This small molecule binds to this protein.
Small molecule (SMILES): CC(=O)N[C@H]1[C@H](O[C@H]2[C@H](O)[C@@H](NC(C)=O)CO[C@@H]2CO)O[C@H](CO)[C@@H](O[C@@H]2O[C@H](CO)[C@@H](O)[C@H](O[C@H]3O[C@H](CO)[C@@H](O)[C@H](O)[C@@H]3O)[C@@H]2O)[C@@H]1O

Sequence of chain 1.B:
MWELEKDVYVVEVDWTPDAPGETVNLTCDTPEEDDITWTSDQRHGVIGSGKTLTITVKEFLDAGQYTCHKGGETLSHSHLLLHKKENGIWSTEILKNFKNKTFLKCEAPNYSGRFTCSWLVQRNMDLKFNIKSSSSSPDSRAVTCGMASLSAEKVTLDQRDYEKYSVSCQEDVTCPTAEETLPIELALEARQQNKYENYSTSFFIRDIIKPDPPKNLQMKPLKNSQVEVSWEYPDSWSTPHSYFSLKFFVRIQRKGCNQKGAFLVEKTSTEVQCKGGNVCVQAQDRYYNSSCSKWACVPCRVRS

Binding-site contacts:
Ligand atom C3 contacts residue TRP24 of chain 1.B at 3.9 Å (hydrophobic).
Ligand atom O5 contacts residue HIS105 of chain 1.B at 3.5 Å.
Ligand atom C3 contacts residue GLU34 of chain 1.B at 3.7 Å.
Ligand atom C7 contacts residue ASN220 of chain 1.B at 3.3 Å.
Ligand atom O5 contacts residue ASN220 of chain 1.B at 2.4 Å (h-bond).
Ligand atom C5 contacts residue TRP24 of chain 1.B at 3.6 Å (hydrophobic).
Ligand atom O7 contacts residue TRP112 of chain 1.B at 3.3 Å.
Ligand atom O6 contacts residue HIS105 of chain 1.B at 2.9 Å (h-bond).
Ligand atom C2 contacts residue ASN220 of chain 1.B at 2.4 Å.
Ligand atom C2 contacts residue TRP24 of chain 1.B at 4.1 Å (hydrophobic).
Ligand atom C6 contacts residue TRP112 of chain 1.B at 4.0 Å (hydrophobic).
Ligand atom O6 contacts residue GLU34 of chain 1.B at 4.0 Å.
Ligand atom C2 contacts residue TYR218 of chain 1.B at 4.0 Å (hydrophobic).
Ligand atom O6 contacts residue TYR218 of chain 1.B at 4.2 Å.
Ligand atom C1 contacts residue GLU34 of chain 1.B at 4.1 Å.
Ligand atom O2 contacts residue MET23 of chain 1.B at 4.1 Å.
Ligand atom C1 contacts residue ASN220 of chain 1.B at 1.4 Å.
Ligand atom O2 contacts residue TRP24 of chain 1.B at 3.9 Å.
Ligand atom C1 contacts residue TYR218 of chain 1.B at 4.1 Å (hydrophobic).
Ligand atom N2 contacts residue ASN220 of chain 1.B at 2.9 Å (h-bond).
Ligand atom C4 contacts residue ASN220 of chain 1.B at 4.2 Å.
Ligand atom C6 contacts residue TRP24 of chain 1.B at 4.0 Å (hydrophobic).
Ligand atom O6 contacts residue TRP24 of chain 1.B at 3.3 Å (h-bond).
Ligand atom O7 contacts residue GLU211 of chain 1.B at 3.8 Å.
Ligand atom C7 contacts residue GLU34 of chain 1.B at 3.6 Å.
Ligand atom N2 contacts residue GLU34 of chain 1.B at 2.9 Å (salt-bridge).
Ligand atom C2 contacts residue GLU34 of chain 1.B at 3.7 Å.
Ligand atom C3 contacts residue ASN220 of chain 1.B at 3.8 Å.
Ligand atom O5 contacts residue TYR218 of chain 1.B at 4.0 Å.
Ligand atom O7 contacts residue ASN220 of chain 1.B at 3.4 Å (h-bond).
Ligand atom C5 contacts residue ASN220 of chain 1.B at 3.7 Å.
Ligand atom C6 contacts residue HIS105 of chain 1.B at 3.4 Å.
Ligand atom C5 contacts residue HIS105 of chain 1.B at 4.2 Å.
Ligand atom C1 contacts residue TRP24 of chain 1.B at 3.7 Å (hydrophobic).
Ligand atom O5 contacts residue TRP24 of chain 1.B at 4.2 Å.
Ligand atom O7 contacts residue TYR218 of chain 1.B at 3.2 Å (h-bond).
Ligand atom O4 contacts residue TRP24 of chain 1.B at 3.2 Å.
Ligand atom C4 contacts residue TRP24 of chain 1.B at 4.0 Å (hydrophobic).
Ligand atom C8 contacts residue ALA209 of chain 1.B at 3.6 Å (hydrophobic).
Ligand atom O7 contacts residue GLU34 of chain 1.B at 3.4 Å (salt-bridge).